Binding-site contacts:
Ligand atom C contacts residue GLY230 of chain 2.A at 3.8 Å.
Ligand atom C5 contacts residue MET260 of chain 2.A at 3.9 Å (hydrophobic).
Ligand atom C12 contacts residue LEU231 of chain 2.A at 3.8 Å (hydrophobic).
Ligand atom O contacts residue GLY229 of chain 2.A at 3.3 Å.
Ligand atom C5 contacts residue ALA232 of chain 2.A at 3.7 Å (hydrophobic).
Ligand atom C contacts residue GLN203 of chain 2.A at 3.8 Å.
Ligand atom C12 contacts residue TYR106 of chain 2.A at 3.9 Å (hydrophobic).
Ligand atom C contacts residue CYS158 of chain 2.A at 3.6 Å (hydrophobic).
Ligand atom O contacts residue ASP156 of chain 2.A at 3.8 Å.
Ligand atom C3 contacts residue TYR106 of chain 2.A at 3.6 Å (hydrophobic).
Ligand atom N5 contacts residue ALA232 of chain 2.A at 3.8 Å.
Ligand atom C7 contacts residue ALA232 of chain 2.A at 3.4 Å (hydrophobic).
Ligand atom N1 contacts residue ASP156 of chain 2.A at 2.9 Å (salt-bridge).
Ligand atom C5 contacts residue LEU231 of chain 2.A at 3.8 Å (hydrophobic).
Ligand atom N3 contacts residue GLY261 of chain 2.A at 3.9 Å.
Ligand atom N3 contacts residue LEU231 of chain 2.A at 4.0 Å.
Ligand atom O contacts residue CYS158 of chain 2.A at 3.5 Å (h-bond).
Ligand atom C12 contacts residue MET260 of chain 2.A at 3.9 Å (hydrophobic).
Ligand atom N3 contacts residue ALA232 of chain 2.A at 2.9 Å (h-bond).
Ligand atom C contacts residue MET260 of chain 2.A at 4.0 Å (hydrophobic).
Ligand atom N1 contacts residue GLN203 of chain 2.A at 3.9 Å.
Ligand atom C1 contacts residue TYR106 of chain 2.A at 4.0 Å (hydrophobic).
Ligand atom C5 contacts residue GLY261 of chain 2.A at 3.9 Å.
Ligand atom C13 contacts residue GLY230 of chain 2.A at 3.8 Å.
Ligand atom C contacts residue ASP156 of chain 2.A at 3.8 Å.
Ligand atom N2 contacts residue TYR106 of chain 2.A at 3.9 Å.
Ligand atom N5 contacts residue VAL233 of chain 2.A at 3.8 Å.
Ligand atom C6 contacts residue GLY261 of chain 2.A at 3.5 Å.
Ligand atom N2 contacts residue GLY261 of chain 2.A at 3.7 Å.
Ligand atom N1 contacts residue MET260 of chain 2.A at 3.9 Å.
Ligand atom C13 contacts residue CYS158 of chain 2.A at 3.6 Å (hydrophobic).
Ligand atom N5 contacts residue MET260 of chain 2.A at 3.8 Å.
Ligand atom O contacts residue GLY230 of chain 2.A at 2.8 Å (h-bond).
Ligand atom C4 contacts residue TYR106 of chain 2.A at 3.9 Å (hydrophobic).
Ligand atom C2 contacts residue MET260 of chain 2.A at 3.7 Å (hydrophobic).
Ligand atom C6 contacts residue ALA232 of chain 2.A at 3.7 Å (hydrophobic).
Ligand atom O contacts residue GLN203 of chain 2.A at 2.9 Å (h-bond).
Ligand atom N5 contacts residue LEU231 of chain 2.A at 2.8 Å (h-bond).
Ligand atom C2 contacts residue TYR106 of chain 2.A at 3.5 Å (hydrophobic).
Ligand atom C1 contacts residue CYS158 of chain 2.A at 4.0 Å (hydrophobic).

A small-molecule ligand and the protein it binds are described below.
Small molecule (SMILES): NC(=O)c1ccc2nc(NCCN3CCOCC3)[nH]c2c1

Sequence of chain 2.A:
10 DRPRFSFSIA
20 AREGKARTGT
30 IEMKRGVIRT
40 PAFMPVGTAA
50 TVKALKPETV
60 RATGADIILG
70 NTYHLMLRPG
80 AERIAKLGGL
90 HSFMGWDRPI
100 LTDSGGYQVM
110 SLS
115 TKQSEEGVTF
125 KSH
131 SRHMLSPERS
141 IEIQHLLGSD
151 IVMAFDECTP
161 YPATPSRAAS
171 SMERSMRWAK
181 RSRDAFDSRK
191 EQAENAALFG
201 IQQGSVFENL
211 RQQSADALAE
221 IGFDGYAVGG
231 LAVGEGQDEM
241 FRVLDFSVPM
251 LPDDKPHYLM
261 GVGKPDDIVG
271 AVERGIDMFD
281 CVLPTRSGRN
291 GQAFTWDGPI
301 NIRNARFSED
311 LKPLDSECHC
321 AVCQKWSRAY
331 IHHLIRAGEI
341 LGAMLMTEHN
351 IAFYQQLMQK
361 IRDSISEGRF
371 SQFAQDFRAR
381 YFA